Sequence of chain 1.A:
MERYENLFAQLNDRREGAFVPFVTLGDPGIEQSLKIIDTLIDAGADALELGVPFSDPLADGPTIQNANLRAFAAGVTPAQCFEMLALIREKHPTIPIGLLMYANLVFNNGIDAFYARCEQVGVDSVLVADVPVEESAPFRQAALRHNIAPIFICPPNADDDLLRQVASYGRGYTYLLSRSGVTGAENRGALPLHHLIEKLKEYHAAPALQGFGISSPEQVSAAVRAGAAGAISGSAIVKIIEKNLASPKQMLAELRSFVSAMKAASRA

Sequence of chain 1.B:
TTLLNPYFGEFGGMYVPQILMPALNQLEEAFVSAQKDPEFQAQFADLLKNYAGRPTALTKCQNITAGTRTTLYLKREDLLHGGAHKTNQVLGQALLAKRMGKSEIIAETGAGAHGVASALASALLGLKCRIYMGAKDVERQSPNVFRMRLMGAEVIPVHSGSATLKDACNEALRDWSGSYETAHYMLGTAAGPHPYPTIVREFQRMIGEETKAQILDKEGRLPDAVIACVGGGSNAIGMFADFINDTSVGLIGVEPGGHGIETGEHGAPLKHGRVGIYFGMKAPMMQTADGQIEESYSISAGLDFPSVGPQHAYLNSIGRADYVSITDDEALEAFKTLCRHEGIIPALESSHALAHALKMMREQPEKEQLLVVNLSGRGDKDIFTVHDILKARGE

This small molecule binds to this protein.
Small molecule (SMILES): O=P(O)(O)OCCNS(=O)(=O)c1ccc(OC(F)(F)F)cc1

Binding-site contacts:
Ligand atom C1 contacts residue PHE212 of chain 1.A at 3.6 Å (hydrophobic).
Ligand atom C5 contacts residue THR183 of chain 1.A at 3.6 Å.
Ligand atom O19 contacts residue ILE64 of chain 1.A at 3.6 Å.
Ligand atom C14 contacts residue THR183 of chain 1.A at 3.5 Å.
Ligand atom O20 contacts residue PHE212 of chain 1.A at 3.3 Å.
Ligand atom F11 contacts residue ILE153 of chain 1.A at 3.2 Å.
Ligand atom O19 contacts residue GLY234 of chain 1.A at 3.6 Å.
Ligand atom O19 contacts residue GLY184 of chain 1.A at 3.7 Å.
Ligand atom F10 contacts residue ALA129 of chain 1.A at 3.4 Å.
Ligand atom O7 contacts residue ALA129 of chain 1.A at 3.7 Å.
Ligand atom F9F contacts residue ALA129 of chain 1.A at 3.3 Å.
Ligand atom O21 contacts residue PHE22 of chain 1.A at 3.2 Å.
Ligand atom C4 contacts residue LEU100 of chain 1.A at 3.6 Å (hydrophobic).
Ligand atom F10 contacts residue ILE153 of chain 1.A at 3.3 Å.
Ligand atom O16 contacts residue THR183 of chain 1.A at 3.6 Å.
Ligand atom O18 contacts residue GLY234 of chain 1.A at 2.8 Å (h-bond).
Ligand atom O20 contacts residue GLY213 of chain 1.A at 2.7 Å (h-bond).
Ligand atom C5 contacts residue LEU100 of chain 1.A at 3.7 Å (hydrophobic).
Ligand atom O22 contacts residue TYR175 of chain 1.A at 2.8 Å (h-bond).
Ligand atom O22 contacts residue ILE232 of chain 1.A at 3.6 Å.
Ligand atom O20 contacts residue GLY184 of chain 1.A at 2.8 Å (h-bond).
Ligand atom C14 contacts residue TYR175 of chain 1.A at 3.3 Å (hydrophobic).
Ligand atom O21 contacts residue GLU49 of chain 1.A at 3.2 Å.
Ligand atom C4 contacts residue TYR175 of chain 1.A at 3.7 Å (hydrophobic).
Ligand atom F10 contacts residue LEU127 of chain 1.A at 3.5 Å.
Ligand atom O21 contacts residue LEU100 of chain 1.A at 3.4 Å.
Ligand atom O18 contacts residue SER235 of chain 1.A at 3.5 Å (h-bond).
Ligand atom O19 contacts residue SER235 of chain 1.A at 2.5 Å (h-bond).
Ligand atom P17 contacts residue SER235 of chain 1.A at 3.6 Å.
Ligand atom C15 contacts residue GLY234 of chain 1.A at 3.7 Å.
Ligand atom C3 contacts residue LEU127 of chain 1.A at 3.7 Å (hydrophobic).
Ligand atom F9F contacts residue ALA59 of chain 1.A at 3.6 Å.
Ligand atom O20 contacts residue THR183 of chain 1.A at 3.7 Å.
Ligand atom C3 contacts residue TYR175 of chain 1.A at 3.3 Å (hydrophobic).
Ligand atom O19 contacts residue THR183 of chain 1.A at 3.4 Å.
Ligand atom O7 contacts residue ALA59 of chain 1.A at 3.3 Å.
Ligand atom F9F contacts residue PRO17 of chain 1.B at 3.4 Å.
Ligand atom S12 contacts residue TYR175 of chain 1.A at 3.7 Å.
Ligand atom O7 contacts residue PHE212 of chain 1.A at 3.7 Å.
Ligand atom O16 contacts residue PHE212 of chain 1.A at 3.6 Å.